Sequence of chain 1.A:
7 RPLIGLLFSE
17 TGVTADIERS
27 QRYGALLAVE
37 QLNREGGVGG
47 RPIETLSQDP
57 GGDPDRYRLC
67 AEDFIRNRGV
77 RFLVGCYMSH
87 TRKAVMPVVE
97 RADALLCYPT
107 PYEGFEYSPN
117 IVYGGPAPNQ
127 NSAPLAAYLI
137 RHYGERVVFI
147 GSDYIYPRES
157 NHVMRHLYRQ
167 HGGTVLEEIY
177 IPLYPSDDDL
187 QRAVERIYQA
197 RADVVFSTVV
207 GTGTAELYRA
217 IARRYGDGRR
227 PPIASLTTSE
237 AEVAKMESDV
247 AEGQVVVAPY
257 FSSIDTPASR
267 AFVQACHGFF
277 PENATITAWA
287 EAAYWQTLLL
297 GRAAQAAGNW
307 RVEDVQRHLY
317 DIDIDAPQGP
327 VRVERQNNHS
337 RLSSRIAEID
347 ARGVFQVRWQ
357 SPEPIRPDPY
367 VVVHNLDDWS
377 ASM

This protein binds this small molecule.
Small molecule (SMILES): CCCC(N)=O

Binding-site contacts:
Ligand atom CA contacts residue TYR150 of chain 1.A at 3.8 Å (hydrophobic).
Ligand atom OA contacts residue TYR83 of chain 1.A at 3.8 Å.
Ligand atom CA contacts residue TYR152 of chain 1.A at 3.7 Å (hydrophobic).
Ligand atom NA contacts residue TYR108 of chain 1.A at 3.5 Å.
Ligand atom NA contacts residue GLU109 of chain 1.A at 4.2 Å.
Ligand atom C2 contacts residue TYR150 of chain 1.A at 3.7 Å (hydrophobic).
Ligand atom C1 contacts residue TYR83 of chain 1.A at 4.4 Å (hydrophobic).
Ligand atom NA contacts residue TYR152 of chain 1.A at 3.9 Å.
Ligand atom OA contacts residue TYR150 of chain 1.A at 2.8 Å (h-bond).
Ligand atom C1 contacts residue THR106 of chain 1.A at 4.4 Å.
Ligand atom NA contacts residue TYR104 of chain 1.A at 3.2 Å (h-bond).
Ligand atom C2 contacts residue PRO107 of chain 1.A at 4.2 Å (hydrophobic).
Ligand atom C2 contacts residue TYR152 of chain 1.A at 4.0 Å (hydrophobic).
Ligand atom C3 contacts residue TYR83 of chain 1.A at 3.4 Å (hydrophobic).
Ligand atom CA contacts residue SER85 of chain 1.A at 3.7 Å.
Ligand atom NA contacts residue MET84 of chain 1.A at 4.4 Å.
Ligand atom NA contacts residue PRO107 of chain 1.A at 2.8 Å (h-bond).
Ligand atom OA contacts residue TYR152 of chain 1.A at 3.3 Å.
Ligand atom C1 contacts residue TYR152 of chain 1.A at 3.6 Å (hydrophobic).
Ligand atom CA contacts residue THR106 of chain 1.A at 4.4 Å.
Ligand atom CA contacts residue TYR83 of chain 1.A at 3.5 Å (hydrophobic).
Ligand atom NA contacts residue TYR83 of chain 1.A at 3.6 Å (h-bond).
Ligand atom C2 contacts residue TYR83 of chain 1.A at 3.7 Å (hydrophobic).
Ligand atom C3 contacts residue PRO107 of chain 1.A at 4.0 Å (hydrophobic).
Ligand atom OA contacts residue MET84 of chain 1.A at 3.2 Å.
Ligand atom C1 contacts residue TYR150 of chain 1.A at 4.1 Å (hydrophobic).
Ligand atom OA contacts residue SER85 of chain 1.A at 3.1 Å (h-bond).
Ligand atom C1 contacts residue PRO107 of chain 1.A at 3.1 Å (hydrophobic).
Ligand atom NA contacts residue SER85 of chain 1.A at 2.9 Å (h-bond).
Ligand atom CA contacts residue MET84 of chain 1.A at 3.9 Å (hydrophobic).
Ligand atom NA contacts residue THR106 of chain 1.A at 4.1 Å.
Ligand atom CA contacts residue TYR104 of chain 1.A at 4.1 Å (hydrophobic).
Ligand atom CA contacts residue PRO107 of chain 1.A at 3.5 Å (hydrophobic).
Ligand atom C3 contacts residue VAL206 of chain 1.A at 4.4 Å (hydrophobic).
Ligand atom C3 contacts residue TYR152 of chain 1.A at 3.9 Å (hydrophobic).
Ligand atom C3 contacts residue THR233 of chain 1.A at 3.7 Å.